Binding-site contacts:
Ligand atom C19 contacts residue SER330 of chain 2.A at 3.5 Å.
Ligand atom C2 contacts residue PHE383 of chain 2.A at 3.5 Å (hydrophobic).
Ligand atom N1 contacts residue THR552 of chain 1.A at 2.9 Å (h-bond).
Ligand atom C13 contacts residue VAL356 of chain 2.A at 3.7 Å (hydrophobic).
Ligand atom C13 contacts residue ILE381 of chain 2.A at 3.8 Å (hydrophobic).
Ligand atom N1 contacts residue ASP521 of chain 1.A at 3.1 Å (salt-bridge).
Ligand atom C14 contacts residue VAL356 of chain 2.A at 3.6 Å (hydrophobic).
Ligand atom C14 contacts residue TYR331 of chain 2.A at 3.5 Å (hydrophobic).
Ligand atom C16 contacts residue TYR331 of chain 2.A at 3.4 Å (hydrophobic).
Ligand atom C18 contacts residue TYR331 of chain 2.A at 3.8 Å (hydrophobic).
Ligand atom C11 contacts residue GLY550 of chain 1.A at 3.4 Å.
Ligand atom C6 contacts residue ASP523 of chain 1.A at 3.3 Å.
Ligand atom N contacts residue PHE383 of chain 2.A at 3.5 Å.
Ligand atom C contacts residue ASP521 of chain 1.A at 3.4 Å.
Ligand atom C6 contacts residue ASP521 of chain 1.A at 3.7 Å.
Ligand atom C19 contacts residue GLY329 of chain 2.A at 3.5 Å.
Ligand atom N contacts residue ASP523 of chain 1.A at 3.9 Å.
Ligand atom C15 contacts residue TYR331 of chain 2.A at 3.6 Å (hydrophobic).
Ligand atom C contacts residue PHE383 of chain 2.A at 3.5 Å (hydrophobic).
Ligand atom C17 contacts residue SER330 of chain 2.A at 3.7 Å.
Ligand atom N1 contacts residue ASP523 of chain 1.A at 3.3 Å (salt-bridge).
Ligand atom C4 contacts residue PHE383 of chain 2.A at 3.6 Å (hydrophobic).
Ligand atom C4 contacts residue ARG407 of chain 2.A at 3.9 Å.
Ligand atom N contacts residue ASP521 of chain 1.A at 2.7 Å (salt-bridge).
Ligand atom C1 contacts residue PHE383 of chain 2.A at 3.9 Å (hydrophobic).
Ligand atom C6 contacts residue PHE383 of chain 2.A at 3.8 Å (hydrophobic).
Ligand atom C10 contacts residue THR552 of chain 1.A at 3.4 Å.
Ligand atom C11 contacts residue PHE383 of chain 2.A at 3.8 Å (hydrophobic).
Ligand atom C5 contacts residue PHE383 of chain 2.A at 3.9 Å (hydrophobic).
Ligand atom C7 contacts residue ASP523 of chain 1.A at 3.4 Å.
Ligand atom C9 contacts residue THR552 of chain 1.A at 3.6 Å.
Ligand atom C5 contacts residue TYR331 of chain 2.A at 3.8 Å (hydrophobic).
Ligand atom C6 contacts residue THR552 of chain 1.A at 3.9 Å.
Ligand atom C5 contacts residue ARG407 of chain 2.A at 3.9 Å.
Ligand atom C12 contacts residue PHE383 of chain 2.A at 3.8 Å (hydrophobic).
Ligand atom C13 contacts residue PHE383 of chain 2.A at 3.9 Å (hydrophobic).
Ligand atom C2 contacts residue ASP521 of chain 1.A at 3.3 Å.
Ligand atom C20 contacts residue GLY329 of chain 2.A at 3.6 Å.
Ligand atom C3 contacts residue PHE383 of chain 2.A at 3.9 Å (hydrophobic).
Ligand atom C10 contacts residue ASP523 of chain 1.A at 3.6 Å.

Sequence of chain 2.A:
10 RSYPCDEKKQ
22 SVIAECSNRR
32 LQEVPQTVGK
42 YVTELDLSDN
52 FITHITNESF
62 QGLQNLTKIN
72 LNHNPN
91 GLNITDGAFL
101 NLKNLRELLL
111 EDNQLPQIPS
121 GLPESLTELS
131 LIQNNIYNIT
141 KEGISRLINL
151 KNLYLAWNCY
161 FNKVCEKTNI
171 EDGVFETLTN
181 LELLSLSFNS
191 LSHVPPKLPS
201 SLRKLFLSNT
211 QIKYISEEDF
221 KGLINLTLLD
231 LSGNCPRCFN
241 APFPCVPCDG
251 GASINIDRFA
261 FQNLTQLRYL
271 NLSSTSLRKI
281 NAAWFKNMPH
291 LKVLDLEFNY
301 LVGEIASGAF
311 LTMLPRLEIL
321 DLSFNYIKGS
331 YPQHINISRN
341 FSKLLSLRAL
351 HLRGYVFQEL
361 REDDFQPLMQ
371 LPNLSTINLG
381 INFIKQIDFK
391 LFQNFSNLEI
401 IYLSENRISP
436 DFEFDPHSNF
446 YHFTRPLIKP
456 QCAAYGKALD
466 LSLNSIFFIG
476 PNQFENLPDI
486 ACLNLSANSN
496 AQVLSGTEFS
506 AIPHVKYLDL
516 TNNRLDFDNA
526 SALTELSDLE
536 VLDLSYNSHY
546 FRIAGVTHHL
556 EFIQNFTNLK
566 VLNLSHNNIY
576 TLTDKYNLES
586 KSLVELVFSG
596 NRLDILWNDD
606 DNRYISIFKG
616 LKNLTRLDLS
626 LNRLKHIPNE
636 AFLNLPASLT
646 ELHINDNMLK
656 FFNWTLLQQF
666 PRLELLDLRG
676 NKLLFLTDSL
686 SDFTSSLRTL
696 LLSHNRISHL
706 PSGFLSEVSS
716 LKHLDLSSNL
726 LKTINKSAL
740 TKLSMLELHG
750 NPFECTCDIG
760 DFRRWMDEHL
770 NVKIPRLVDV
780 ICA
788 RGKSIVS

The protein below binds the small molecule below.
Small molecule (SMILES): CCCCCc1cc2c(Cc3cccc(CN)c3)cccc2nc1N

Sequence of chain 1.A:
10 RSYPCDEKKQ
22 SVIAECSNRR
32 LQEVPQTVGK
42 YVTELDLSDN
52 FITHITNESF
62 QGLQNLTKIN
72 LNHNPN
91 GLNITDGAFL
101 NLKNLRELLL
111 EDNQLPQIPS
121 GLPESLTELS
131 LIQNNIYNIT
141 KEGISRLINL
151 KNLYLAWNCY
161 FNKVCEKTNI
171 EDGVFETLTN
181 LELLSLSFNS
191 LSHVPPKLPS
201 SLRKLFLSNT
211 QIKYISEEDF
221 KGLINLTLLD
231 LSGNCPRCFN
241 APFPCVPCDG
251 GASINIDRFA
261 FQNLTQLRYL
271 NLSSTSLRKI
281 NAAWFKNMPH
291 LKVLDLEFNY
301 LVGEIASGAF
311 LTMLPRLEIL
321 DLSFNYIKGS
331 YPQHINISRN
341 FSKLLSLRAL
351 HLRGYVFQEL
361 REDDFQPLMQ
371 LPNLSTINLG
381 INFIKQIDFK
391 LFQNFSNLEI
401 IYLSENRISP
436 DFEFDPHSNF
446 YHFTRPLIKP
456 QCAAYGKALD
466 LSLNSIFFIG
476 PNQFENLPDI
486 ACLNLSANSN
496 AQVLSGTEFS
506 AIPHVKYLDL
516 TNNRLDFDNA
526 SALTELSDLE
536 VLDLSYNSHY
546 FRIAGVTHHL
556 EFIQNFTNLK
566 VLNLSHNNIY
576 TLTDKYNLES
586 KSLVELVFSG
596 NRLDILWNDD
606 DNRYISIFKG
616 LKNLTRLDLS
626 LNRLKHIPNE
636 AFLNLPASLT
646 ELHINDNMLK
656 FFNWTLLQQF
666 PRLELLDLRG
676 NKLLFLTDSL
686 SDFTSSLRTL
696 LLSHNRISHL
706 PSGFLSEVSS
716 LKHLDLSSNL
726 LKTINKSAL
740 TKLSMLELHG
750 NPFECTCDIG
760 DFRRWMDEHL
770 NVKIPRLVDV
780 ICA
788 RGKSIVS